The small molecule below binds the protein below.
Small molecule (SMILES): CC(=O)N[C@@H]1[C@@H](O)[C@H](O)[C@@H](CO)O[C@H]1O

Sequence of chain 1.B:
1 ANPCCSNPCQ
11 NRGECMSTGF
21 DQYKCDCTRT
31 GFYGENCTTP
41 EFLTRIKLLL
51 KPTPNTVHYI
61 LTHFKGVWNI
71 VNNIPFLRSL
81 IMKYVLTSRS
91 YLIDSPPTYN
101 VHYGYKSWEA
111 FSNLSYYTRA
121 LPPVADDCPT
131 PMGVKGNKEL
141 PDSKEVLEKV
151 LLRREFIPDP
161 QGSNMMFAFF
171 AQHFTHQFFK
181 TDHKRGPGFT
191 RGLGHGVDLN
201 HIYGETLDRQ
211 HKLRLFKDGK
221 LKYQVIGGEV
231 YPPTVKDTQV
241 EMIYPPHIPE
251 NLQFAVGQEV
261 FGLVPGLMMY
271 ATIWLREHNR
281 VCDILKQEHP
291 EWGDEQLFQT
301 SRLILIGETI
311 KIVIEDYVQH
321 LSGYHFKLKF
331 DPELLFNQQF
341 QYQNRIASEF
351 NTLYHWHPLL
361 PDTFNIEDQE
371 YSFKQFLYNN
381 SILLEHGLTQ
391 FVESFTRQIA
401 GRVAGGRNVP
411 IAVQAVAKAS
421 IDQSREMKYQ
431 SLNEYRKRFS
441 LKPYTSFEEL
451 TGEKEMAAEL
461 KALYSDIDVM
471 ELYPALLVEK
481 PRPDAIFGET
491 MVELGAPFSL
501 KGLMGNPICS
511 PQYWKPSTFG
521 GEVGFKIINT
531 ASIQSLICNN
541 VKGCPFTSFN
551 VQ

Binding-site contacts:
Ligand atom O6 contacts residue PRO8 of chain 1.B at 4.3 Å.
Ligand atom C7 contacts residue GLU35 of chain 1.B at 4.5 Å.
Ligand atom C2 contacts residue GLU35 of chain 1.B at 3.8 Å.
Ligand atom O5 contacts residue TYR23 of chain 1.B at 3.5 Å (h-bond).
Ligand atom C4 contacts residue ASN36 of chain 1.B at 3.9 Å.
Ligand atom C1 contacts residue GLU35 of chain 1.B at 3.7 Å.
Ligand atom C6 contacts residue TYR23 of chain 1.B at 4.3 Å (hydrophobic).
Ligand atom C8 contacts residue ASN36 of chain 1.B at 3.6 Å.
Ligand atom C2 contacts residue ASN36 of chain 1.B at 2.6 Å.
Ligand atom C8 contacts residue THR38 of chain 1.B at 3.9 Å.
Ligand atom O5 contacts residue ASN36 of chain 1.B at 1.6 Å (h-bond).
Ligand atom C5 contacts residue TYR23 of chain 1.B at 3.5 Å (hydrophobic).
Ligand atom N2 contacts residue ASN36 of chain 1.B at 3.3 Å (h-bond).
Ligand atom C1 contacts residue ASN36 of chain 1.B at 1.3 Å.
Ligand atom O6 contacts residue TYR23 of chain 1.B at 4.3 Å.
Ligand atom C7 contacts residue ASN36 of chain 1.B at 3.8 Å.
Ligand atom C6 contacts residue ASN36 of chain 1.B at 3.9 Å.
Ligand atom C3 contacts residue GLU35 of chain 1.B at 3.8 Å.
Ligand atom C1 contacts residue TYR23 of chain 1.B at 3.8 Å (hydrophobic).
Ligand atom N2 contacts residue GLU35 of chain 1.B at 3.4 Å (salt-bridge).
Ligand atom O6 contacts residue SER6 of chain 1.B at 4.0 Å.
Ligand atom C5 contacts residue ASN36 of chain 1.B at 3.0 Å.
Ligand atom C3 contacts residue ASN36 of chain 1.B at 3.7 Å.